Sequence of chain 2.E:
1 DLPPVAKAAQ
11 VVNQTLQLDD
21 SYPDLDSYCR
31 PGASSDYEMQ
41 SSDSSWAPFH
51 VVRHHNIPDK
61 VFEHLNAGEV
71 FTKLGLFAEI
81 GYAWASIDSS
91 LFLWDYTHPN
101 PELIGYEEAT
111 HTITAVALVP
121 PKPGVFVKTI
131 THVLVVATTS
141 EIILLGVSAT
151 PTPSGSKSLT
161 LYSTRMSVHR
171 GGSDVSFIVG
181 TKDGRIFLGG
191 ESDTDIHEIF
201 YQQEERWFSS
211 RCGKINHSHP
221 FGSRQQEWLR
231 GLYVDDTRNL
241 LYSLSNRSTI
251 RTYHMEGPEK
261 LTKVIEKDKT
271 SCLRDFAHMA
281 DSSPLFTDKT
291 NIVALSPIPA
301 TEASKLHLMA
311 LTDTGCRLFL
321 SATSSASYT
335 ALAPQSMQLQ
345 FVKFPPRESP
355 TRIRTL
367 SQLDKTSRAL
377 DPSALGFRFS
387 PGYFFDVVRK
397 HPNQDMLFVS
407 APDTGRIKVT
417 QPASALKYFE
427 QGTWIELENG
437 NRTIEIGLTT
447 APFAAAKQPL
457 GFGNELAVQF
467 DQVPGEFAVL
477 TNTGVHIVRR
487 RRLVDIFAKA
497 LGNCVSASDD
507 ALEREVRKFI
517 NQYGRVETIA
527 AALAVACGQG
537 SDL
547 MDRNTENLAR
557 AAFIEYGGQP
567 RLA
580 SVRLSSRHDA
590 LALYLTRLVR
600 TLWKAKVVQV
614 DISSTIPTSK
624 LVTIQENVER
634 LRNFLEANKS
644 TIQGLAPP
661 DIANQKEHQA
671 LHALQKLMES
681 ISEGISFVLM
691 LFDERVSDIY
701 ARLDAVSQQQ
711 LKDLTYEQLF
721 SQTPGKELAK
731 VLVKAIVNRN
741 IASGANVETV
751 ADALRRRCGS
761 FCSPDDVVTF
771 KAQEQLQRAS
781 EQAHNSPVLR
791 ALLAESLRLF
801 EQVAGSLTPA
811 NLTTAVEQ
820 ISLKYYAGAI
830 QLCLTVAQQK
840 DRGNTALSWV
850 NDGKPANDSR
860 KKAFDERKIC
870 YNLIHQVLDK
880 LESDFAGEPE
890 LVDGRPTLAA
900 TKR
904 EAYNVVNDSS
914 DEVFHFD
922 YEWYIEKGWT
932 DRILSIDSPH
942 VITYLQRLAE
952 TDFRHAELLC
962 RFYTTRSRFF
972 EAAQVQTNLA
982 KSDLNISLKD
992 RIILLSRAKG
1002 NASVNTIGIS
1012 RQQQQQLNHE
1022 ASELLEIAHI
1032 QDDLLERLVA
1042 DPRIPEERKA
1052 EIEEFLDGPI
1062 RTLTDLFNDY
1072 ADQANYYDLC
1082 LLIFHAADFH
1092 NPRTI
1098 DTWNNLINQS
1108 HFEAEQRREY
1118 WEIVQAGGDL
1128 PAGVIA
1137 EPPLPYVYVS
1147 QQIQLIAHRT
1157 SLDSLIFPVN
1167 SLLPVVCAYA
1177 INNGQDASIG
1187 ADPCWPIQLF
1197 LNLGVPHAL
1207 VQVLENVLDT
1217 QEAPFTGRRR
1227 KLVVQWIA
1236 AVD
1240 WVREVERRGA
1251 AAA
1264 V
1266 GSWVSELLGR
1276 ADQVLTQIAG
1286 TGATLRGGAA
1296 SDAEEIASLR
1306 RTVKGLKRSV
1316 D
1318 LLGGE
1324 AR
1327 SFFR

A protein and the small-molecule ligand that binds it are described below.
Small molecule (SMILES): CC[C@H](C)[C@H](NC(=O)[C@@H](NC(=O)[C@H](CC(C)C)NC(=O)[C@@H](N)CCCCN)C(C)C)C(=O)N[C@@H](CC(N)=O)C(=O)N[C@@H](CCCCN)C(=O)N[C@@H](CC(=O)O)C(=O)N[C@@H](CCSC)C(=O)N[C@@H](CCCN=C(N)N)C(=O)N[C@H](C(=O)N[C@@H](CC(=O)O)C(=O)N[C@@H](CC(C)C)C(=O)N[C@@H](Cc1ccccc1)C(=O)N[C@@H](CO)C(=O)N1CCC[C@H]1C(=O)N1CCC[C@H]1C(=O)N[C@H](C=O)CC(N)=O)[C@@H](C)O

Sequence of chain 2.HD:
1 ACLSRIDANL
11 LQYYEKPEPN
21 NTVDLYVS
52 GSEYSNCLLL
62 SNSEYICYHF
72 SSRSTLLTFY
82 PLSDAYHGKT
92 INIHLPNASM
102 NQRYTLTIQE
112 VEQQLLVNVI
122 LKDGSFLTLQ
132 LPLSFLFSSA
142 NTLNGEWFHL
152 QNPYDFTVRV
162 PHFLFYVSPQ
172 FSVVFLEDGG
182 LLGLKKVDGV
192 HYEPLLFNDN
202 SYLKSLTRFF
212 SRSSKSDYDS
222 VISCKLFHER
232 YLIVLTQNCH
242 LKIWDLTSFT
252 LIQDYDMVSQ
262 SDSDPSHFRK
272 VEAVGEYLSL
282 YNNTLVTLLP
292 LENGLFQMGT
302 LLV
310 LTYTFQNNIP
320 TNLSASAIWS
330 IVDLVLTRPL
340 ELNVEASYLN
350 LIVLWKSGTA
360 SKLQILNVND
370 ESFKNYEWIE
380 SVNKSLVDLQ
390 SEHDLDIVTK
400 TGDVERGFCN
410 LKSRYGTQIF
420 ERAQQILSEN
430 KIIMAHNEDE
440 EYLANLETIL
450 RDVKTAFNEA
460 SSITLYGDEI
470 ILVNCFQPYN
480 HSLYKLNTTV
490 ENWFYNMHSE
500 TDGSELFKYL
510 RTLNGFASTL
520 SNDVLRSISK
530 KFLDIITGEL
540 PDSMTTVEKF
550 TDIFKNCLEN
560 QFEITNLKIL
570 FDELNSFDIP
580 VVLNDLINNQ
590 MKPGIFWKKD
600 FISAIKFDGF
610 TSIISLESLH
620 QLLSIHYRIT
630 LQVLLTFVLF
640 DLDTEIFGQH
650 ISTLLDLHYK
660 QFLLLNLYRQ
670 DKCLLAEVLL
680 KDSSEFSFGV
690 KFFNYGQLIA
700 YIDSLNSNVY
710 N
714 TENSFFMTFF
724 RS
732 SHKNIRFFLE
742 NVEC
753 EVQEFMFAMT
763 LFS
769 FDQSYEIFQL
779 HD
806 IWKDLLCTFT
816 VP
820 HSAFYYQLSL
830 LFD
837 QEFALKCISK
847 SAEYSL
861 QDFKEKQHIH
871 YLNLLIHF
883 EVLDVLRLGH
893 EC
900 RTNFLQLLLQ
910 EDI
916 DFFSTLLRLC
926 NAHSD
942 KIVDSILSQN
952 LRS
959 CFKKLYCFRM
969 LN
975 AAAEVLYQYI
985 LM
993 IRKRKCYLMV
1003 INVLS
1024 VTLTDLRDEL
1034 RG

Binding-site contacts:
Ligand atom CG contacts residue GLN1074 of chain 2.E at 3.5 Å.
Ligand atom OD1 contacts residue LYS430 of chain 2.HD at 2.6 Å (salt-bridge).
Ligand atom NH1 contacts residue ASN1069 of chain 2.E at 2.6 Å (h-bond).
Ligand atom N contacts residue ASN1069 of chain 2.E at 3.0 Å (h-bond).
Ligand atom C contacts residue THR1065 of chain 2.E at 3.7 Å.
Ligand atom NZ contacts residue ASP1073 of chain 2.E at 3.3 Å (salt-bridge).
Ligand atom CZ contacts residue GLN1074 of chain 2.E at 3.4 Å.
Ligand atom NH2 contacts residue ASP1073 of chain 2.E at 3.0 Å (salt-bridge).
Ligand atom CD1 contacts residue ILE1053 of chain 2.E at 3.6 Å (hydrophobic).
Ligand atom N contacts residue THR1065 of chain 2.E at 2.3 Å (h-bond).
Ligand atom C contacts residue THR1065 of chain 2.E at 2.9 Å.
Ligand atom CG2 contacts residue PHE1068 of chain 2.E at 3.6 Å (hydrophobic).
Ligand atom CD1 contacts residue THR1065 of chain 2.E at 2.6 Å.
Ligand atom CD2 contacts residue GLN1074 of chain 2.E at 3.2 Å.
Ligand atom CD1 contacts residue PHE1068 of chain 2.E at 3.5 Å (hydrophobic).
Ligand atom CB contacts residue GLN1074 of chain 2.E at 3.3 Å.
Ligand atom CG2 contacts residue ASN1069 of chain 2.E at 3.3 Å.
Ligand atom CG1 contacts residue PHE1068 of chain 2.E at 3.6 Å (hydrophobic).
Ligand atom CA contacts residue THR1065 of chain 2.E at 2.7 Å.
Ligand atom CD contacts residue ASN1069 of chain 2.E at 3.7 Å.
Ligand atom CA contacts residue THR1065 of chain 2.E at 3.4 Å.
Ligand atom CG contacts residue THR1065 of chain 2.E at 3.6 Å.
Ligand atom CD1 contacts residue ARG1049 of chain 2.E at 3.0 Å.
Ligand atom CD contacts residue GLN1074 of chain 2.E at 2.8 Å.
Ligand atom O contacts residue THR1065 of chain 2.E at 2.7 Å.
Ligand atom CZ contacts residue ASP1073 of chain 2.E at 3.6 Å.
Ligand atom CD2 contacts residue ALA1075 of chain 2.E at 3.6 Å (hydrophobic).
Ligand atom O contacts residue THR1065 of chain 2.E at 3.5 Å (h-bond).
Ligand atom O contacts residue ARG1049 of chain 2.E at 3.0 Å.
Ligand atom CD1 contacts residue LEU1064 of chain 2.E at 3.4 Å (hydrophobic).
Ligand atom CB contacts residue GLN1074 of chain 2.E at 3.7 Å.
Ligand atom NH1 contacts residue ASP1073 of chain 2.E at 3.4 Å (salt-bridge).
Ligand atom CA contacts residue ASN1069 of chain 2.E at 3.4 Å.
Ligand atom CG contacts residue LYS430 of chain 2.HD at 3.6 Å.
Ligand atom O contacts residue ASN1069 of chain 2.E at 3.0 Å (h-bond).
Ligand atom CE2 contacts residue GLN1074 of chain 2.E at 3.3 Å.
Ligand atom CB contacts residue THR1065 of chain 2.E at 3.6 Å.
Ligand atom NE contacts residue GLN1074 of chain 2.E at 3.6 Å (h-bond).
Ligand atom C contacts residue ASN1069 of chain 2.E at 3.7 Å.
Ligand atom NH1 contacts residue GLN1074 of chain 2.E at 3.8 Å.